A small-molecule ligand and the protein it binds are described below.
Small molecule (SMILES): CC(=O)N[C@@H]1[C@@H](O)[C@H](O)[C@@H](CO)O[C@H]1O

Binding-site contacts:
Ligand atom C4 contacts residue ASN54 of chain 1.A at 4.2 Å.
Ligand atom C3 contacts residue ASN54 of chain 1.A at 3.8 Å.
Ligand atom C8 contacts residue GLU66 of chain 1.A at 4.4 Å.
Ligand atom C7 contacts residue ASN54 of chain 1.A at 3.1 Å.
Ligand atom C2 contacts residue ASN54 of chain 1.A at 2.5 Å.
Ligand atom C1 contacts residue ASN54 of chain 1.A at 1.4 Å.
Ligand atom O5 contacts residue ASN54 of chain 1.A at 2.4 Å (h-bond).
Ligand atom O7 contacts residue ASN54 of chain 1.A at 3.0 Å (h-bond).
Ligand atom C8 contacts residue ASN54 of chain 1.A at 4.3 Å.
Ligand atom O7 contacts residue ASN87 of chain 1.A at 4.2 Å.
Ligand atom C5 contacts residue ASN54 of chain 1.A at 3.7 Å.
Ligand atom N2 contacts residue ASN54 of chain 1.A at 2.9 Å (h-bond).

Sequence of chain 1.A:
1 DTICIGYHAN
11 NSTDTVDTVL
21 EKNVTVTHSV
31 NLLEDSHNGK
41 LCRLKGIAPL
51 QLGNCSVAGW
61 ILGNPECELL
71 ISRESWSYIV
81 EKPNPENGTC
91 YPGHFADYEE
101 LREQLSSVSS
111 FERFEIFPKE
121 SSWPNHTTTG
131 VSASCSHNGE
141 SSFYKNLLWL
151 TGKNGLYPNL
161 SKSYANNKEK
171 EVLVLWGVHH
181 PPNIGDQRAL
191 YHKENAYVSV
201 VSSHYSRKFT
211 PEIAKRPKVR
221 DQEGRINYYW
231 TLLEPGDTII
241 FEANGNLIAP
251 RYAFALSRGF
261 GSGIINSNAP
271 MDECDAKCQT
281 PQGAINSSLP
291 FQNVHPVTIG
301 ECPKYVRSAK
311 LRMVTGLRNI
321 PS